Sequence of chain 1.C:
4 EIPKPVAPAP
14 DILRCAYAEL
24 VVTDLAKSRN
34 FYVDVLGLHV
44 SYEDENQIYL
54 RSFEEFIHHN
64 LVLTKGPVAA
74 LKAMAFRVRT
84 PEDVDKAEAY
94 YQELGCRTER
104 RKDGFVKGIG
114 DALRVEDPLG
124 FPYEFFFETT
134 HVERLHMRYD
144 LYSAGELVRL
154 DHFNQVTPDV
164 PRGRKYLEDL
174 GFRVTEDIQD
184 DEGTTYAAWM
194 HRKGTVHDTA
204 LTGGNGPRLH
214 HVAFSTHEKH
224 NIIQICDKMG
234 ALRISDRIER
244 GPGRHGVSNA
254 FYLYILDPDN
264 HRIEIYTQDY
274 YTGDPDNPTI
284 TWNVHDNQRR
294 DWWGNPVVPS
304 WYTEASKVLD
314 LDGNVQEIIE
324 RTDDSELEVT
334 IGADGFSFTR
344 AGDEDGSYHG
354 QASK

A small-molecule ligand and the protein it binds are described below.
Small molecule (SMILES): O=S(=O)(O)c1ccc(O)c(O)c1

Binding-site contacts:
Ligand atom S9 contacts residue HIS248 of chain 1.C at 3.2 Å (h-bond).
Ligand atom C3 contacts residue HIS248 of chain 1.C at 3.3 Å.
Ligand atom C5 contacts residue VAL250 of chain 1.C at 3.2 Å (hydrophobic).
Ligand atom O12 contacts residue ARG292 of chain 1.C at 3.3 Å (salt-bridge).
Ligand atom O11 contacts residue ARG243 of chain 1.C at 3.0 Å (salt-bridge).
Ligand atom O7 contacts residue HIS200 of chain 1.C at 3.2 Å (h-bond).
Ligand atom C6 contacts residue HIS248 of chain 1.C at 3.5 Å.
Ligand atom C6 contacts residue SER251 of chain 1.C at 3.5 Å.
Ligand atom C2 contacts residue HIS248 of chain 1.C at 3.5 Å.
Ligand atom C1 contacts residue GLU267 of chain 1.C at 3.7 Å.
Ligand atom C4 contacts residue HIS248 of chain 1.C at 3.3 Å.
Ligand atom C2 contacts residue GLU267 of chain 1.C at 3.8 Å.
Ligand atom O12 contacts residue ARG293 of chain 1.C at 3.1 Å (salt-bridge).
Ligand atom C1 contacts residue HIS248 of chain 1.C at 3.5 Å.
Ligand atom C5 contacts residue TRP192 of chain 1.C at 3.6 Å (hydrophobic).
Ligand atom C5 contacts residue SER251 of chain 1.C at 3.8 Å.
Ligand atom O8 contacts residue HIS214 of chain 1.C at 2.9 Å.
Ligand atom C5 contacts residue HIS248 of chain 1.C at 3.5 Å.
Ligand atom O10 contacts residue TRP192 of chain 1.C at 3.4 Å.
Ligand atom O11 contacts residue HIS248 of chain 1.C at 3.0 Å (h-bond).
Ligand atom O12 contacts residue HIS248 of chain 1.C at 2.9 Å (h-bond).
Ligand atom O12 contacts residue VAL250 of chain 1.C at 3.5 Å (h-bond).
Ligand atom C3 contacts residue TYR257 of chain 1.C at 3.1 Å (hydrophobic).
Ligand atom C4 contacts residue TRP192 of chain 1.C at 3.6 Å (hydrophobic).
Ligand atom C1 contacts residue TRP192 of chain 1.C at 3.6 Å (hydrophobic).
Ligand atom C2 contacts residue TYR257 of chain 1.C at 2.9 Å (hydrophobic).
Ligand atom C2 contacts residue FE21 of chain 1.O at 2.8 Å.
Ligand atom O7 contacts residue FE21 of chain 1.O at 2.1 Å.
Ligand atom O7 contacts residue TYR269 of chain 1.C at 3.4 Å.
Ligand atom O8 contacts residue FE21 of chain 1.O at 2.1 Å.
Ligand atom O7 contacts residue HIS155 of chain 1.C at 3.0 Å (h-bond).
Ligand atom S9 contacts residue ARG293 of chain 1.C at 3.6 Å.
Ligand atom O11 contacts residue ARG293 of chain 1.C at 3.3 Å (salt-bridge).
Ligand atom O8 contacts residue TYR257 of chain 1.C at 2.5 Å (h-bond).
Ligand atom O10 contacts residue ARG293 of chain 1.C at 2.6 Å (salt-bridge).
Ligand atom O7 contacts residue GLU267 of chain 1.C at 3.0 Å (salt-bridge).
Ligand atom C1 contacts residue FE21 of chain 1.O at 2.8 Å.
Ligand atom O8 contacts residue GLU267 of chain 1.C at 3.1 Å (salt-bridge).
Ligand atom C6 contacts residue TRP192 of chain 1.C at 3.4 Å (hydrophobic).
Ligand atom O12 contacts residue GLY249 of chain 1.C at 3.8 Å.